A small-molecule ligand and the protein it binds are described below.
Small molecule (SMILES): CC(C)[C@H](NC(=O)[C@H](C)NC(=O)[C@@H](N)CO)C(=O)N[C@H](C=O)[C@@H](C)O

Binding-site contacts:
Ligand atom CA contacts residue GLN138 of chain 1.G at 4.3 Å.
Ligand atom O contacts residue VAL99 of chain 1.G at 3.3 Å.
Ligand atom C contacts residue VAL99 of chain 1.G at 4.4 Å (hydrophobic).
Ligand atom N contacts residue GLN138 of chain 1.G at 3.8 Å.
Ligand atom C contacts residue LEU134 of chain 1.G at 4.4 Å (hydrophobic).
Ligand atom N contacts residue CYS100 of chain 1.G at 4.1 Å.
Ligand atom CA contacts residue GLN138 of chain 1.G at 3.8 Å.
Ligand atom CG2 contacts residue GLN138 of chain 1.G at 3.3 Å.
Ligand atom O contacts residue CYS100 of chain 1.G at 3.7 Å.
Ligand atom N contacts residue GLN138 of chain 1.G at 3.3 Å (h-bond).
Ligand atom CG2 contacts residue CYS100 of chain 1.G at 4.1 Å (hydrophobic).
Ligand atom CB contacts residue GLN138 of chain 1.G at 3.8 Å.
Ligand atom C contacts residue CYS100 of chain 1.G at 3.0 Å (hydrophobic).
Ligand atom O contacts residue GLN138 of chain 1.G at 3.4 Å (h-bond).
Ligand atom CB contacts residue GLN138 of chain 1.G at 4.2 Å.
Ligand atom CG1 contacts residue LEU134 of chain 1.G at 3.9 Å (hydrophobic).
Ligand atom CA contacts residue GLN138 of chain 1.G at 4.2 Å.
Ligand atom C contacts residue CYS100 of chain 1.G at 3.9 Å (hydrophobic).
Ligand atom C contacts residue GLN138 of chain 1.G at 4.0 Å.
Ligand atom CG2 contacts residue CYS141 of chain 1.G at 4.2 Å (hydrophobic).
Ligand atom CA contacts residue CYS100 of chain 1.G at 4.1 Å (hydrophobic).
Ligand atom CB contacts residue LEU134 of chain 1.G at 4.4 Å (hydrophobic).
Ligand atom O contacts residue LEU134 of chain 1.G at 3.3 Å.
Ligand atom C contacts residue GLN138 of chain 1.G at 3.5 Å.
Ligand atom CA contacts residue LEU134 of chain 1.G at 4.3 Å (hydrophobic).
Ligand atom CG2 contacts residue LEU134 of chain 1.G at 4.4 Å (hydrophobic).
Ligand atom O contacts residue CYS100 of chain 1.G at 3.1 Å (h-bond).

Sequence of chain 1.G:
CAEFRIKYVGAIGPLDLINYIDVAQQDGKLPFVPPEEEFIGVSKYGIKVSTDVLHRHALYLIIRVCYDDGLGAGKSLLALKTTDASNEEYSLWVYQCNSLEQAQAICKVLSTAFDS